Binding-site contacts:
Ligand atom C4 contacts residue ASP116 of chain 1.B at 4.3 Å.
Ligand atom O6 contacts residue PHE106 of chain 1.B at 3.5 Å.
Ligand atom C6 contacts residue ARG109 of chain 1.B at 3.1 Å.
Ligand atom O6 contacts residue TYR41 of chain 1.B at 4.2 Å.
Ligand atom O3 contacts residue LYS244 of chain 1.B at 4.3 Å.
Ligand atom C5 contacts residue ARG109 of chain 1.B at 4.2 Å.
Ligand atom C5 contacts residue TYR41 of chain 1.B at 4.1 Å (hydrophobic).
Ligand atom O3 contacts residue ASP121 of chain 1.B at 4.2 Å.
Ligand atom C3 contacts residue ARG8 of chain 1.B at 3.9 Å.
Ligand atom C2 contacts residue TYR41 of chain 1.B at 3.5 Å (hydrophobic).
Ligand atom O3 contacts residue ASP116 of chain 1.B at 3.0 Å (salt-bridge).
Ligand atom O5 contacts residue ARG82 of chain 1.B at 3.5 Å (salt-bridge).
Ligand atom C2 contacts residue ARG8 of chain 1.B at 4.1 Å.
Ligand atom O3 contacts residue ARG33 of chain 1.B at 4.4 Å.
Ligand atom C4 contacts residue TYR41 of chain 1.B at 3.5 Å (hydrophobic).
Ligand atom C5 contacts residue GLU43 of chain 1.B at 3.9 Å.
Ligand atom O4 contacts residue ASP116 of chain 1.B at 3.6 Å.
Ligand atom O2 contacts residue ARG8 of chain 1.B at 3.8 Å.
Ligand atom C3 contacts residue ASP116 of chain 1.B at 3.5 Å.
Ligand atom O3 contacts residue ARG8 of chain 1.B at 2.7 Å (salt-bridge).
Ligand atom O2 contacts residue TYR41 of chain 1.B at 4.4 Å.
Ligand atom O5 contacts residue GLU43 of chain 1.B at 3.7 Å.
Ligand atom O4 contacts residue TYR118 of chain 1.B at 4.2 Å.
Ligand atom O6 contacts residue ARG82 of chain 1.B at 3.7 Å.
Ligand atom C1 contacts residue TYR41 of chain 1.B at 3.9 Å (hydrophobic).
Ligand atom O2 contacts residue ARG82 of chain 1.B at 3.4 Å (salt-bridge).
Ligand atom O6 contacts residue ARG109 of chain 1.B at 2.5 Å (salt-bridge).
Ligand atom C3 contacts residue TYR118 of chain 1.B at 4.5 Å (hydrophobic).
Ligand atom C6 contacts residue TYR118 of chain 1.B at 3.9 Å (hydrophobic).
Ligand atom O3 contacts residue TYR41 of chain 1.B at 3.9 Å.
Ligand atom O5 contacts residue TYR41 of chain 1.B at 3.4 Å (h-bond).
Ligand atom C3 contacts residue TYR41 of chain 1.B at 4.0 Å (hydrophobic).
Ligand atom C6 contacts residue GLU43 of chain 1.B at 3.0 Å.
Ligand atom O4 contacts residue LYS244 of chain 1.B at 3.7 Å.
Ligand atom C6 contacts residue TYR41 of chain 1.B at 4.3 Å (hydrophobic).
Ligand atom C5 contacts residue TYR118 of chain 1.B at 4.3 Å (hydrophobic).
Ligand atom C1 contacts residue ARG82 of chain 1.B at 4.1 Å.
Ligand atom C4 contacts residue GLU43 of chain 1.B at 4.4 Å.
Ligand atom O6 contacts residue GLU43 of chain 1.B at 2.8 Å (salt-bridge).

Sequence of chain 1.B:
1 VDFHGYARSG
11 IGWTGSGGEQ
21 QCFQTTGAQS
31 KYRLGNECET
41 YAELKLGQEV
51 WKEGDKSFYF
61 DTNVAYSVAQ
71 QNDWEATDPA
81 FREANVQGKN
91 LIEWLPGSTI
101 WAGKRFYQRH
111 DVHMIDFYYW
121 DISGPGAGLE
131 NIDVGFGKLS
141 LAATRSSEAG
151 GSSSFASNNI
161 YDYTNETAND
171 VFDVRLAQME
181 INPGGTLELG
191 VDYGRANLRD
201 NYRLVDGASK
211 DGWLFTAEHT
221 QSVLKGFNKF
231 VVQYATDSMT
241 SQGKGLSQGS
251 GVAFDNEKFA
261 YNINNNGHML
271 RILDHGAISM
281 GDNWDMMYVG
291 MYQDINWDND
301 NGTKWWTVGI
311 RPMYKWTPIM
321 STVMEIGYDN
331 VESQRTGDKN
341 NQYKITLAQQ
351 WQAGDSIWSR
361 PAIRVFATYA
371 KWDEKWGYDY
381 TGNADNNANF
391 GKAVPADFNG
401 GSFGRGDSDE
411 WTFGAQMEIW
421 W

The protein below binds the small molecule below.
Small molecule (SMILES): OC[C@H]1O[C@H](O[C@H]2O[C@H](CO)[C@@H](O)[C@H](O)[C@H]2O)[C@H](O)[C@@H](O)[C@@H]1O